Sequence of chain 2.A:
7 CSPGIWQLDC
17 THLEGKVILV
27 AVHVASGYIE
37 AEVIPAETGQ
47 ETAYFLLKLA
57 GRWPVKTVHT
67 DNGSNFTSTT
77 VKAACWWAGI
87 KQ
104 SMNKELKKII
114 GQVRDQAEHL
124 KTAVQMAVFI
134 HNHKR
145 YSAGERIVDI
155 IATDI

Binding-site contacts:
Ligand atom CAN contacts residue THR76 of chain 2.A at 3.8 Å.
Ligand atom CAF contacts residue THR125 of chain 1.A at 3.8 Å.
Ligand atom OAI contacts residue GLU121 of chain 1.A at 2.8 Å (salt-bridge).
Ligand atom CAK contacts residue MET129 of chain 1.A at 3.9 Å (hydrophobic).
Ligand atom CAB contacts residue THR76 of chain 2.A at 4.1 Å.
Ligand atom CAZ contacts residue THR76 of chain 2.A at 3.9 Å.
Ligand atom CAL contacts residue ALA79 of chain 2.A at 3.9 Å (hydrophobic).
Ligand atom CAF contacts residue GLN46 of chain 2.A at 3.8 Å.
Ligand atom CAE contacts residue GLN46 of chain 2.A at 3.8 Å.
Ligand atom CAA contacts residue HIS122 of chain 1.A at 3.2 Å.
Ligand atom CBF contacts residue THR125 of chain 1.A at 3.5 Å.
Ligand atom CLA contacts residue ALA80 of chain 2.A at 3.9 Å.
Ligand atom CAL contacts residue THR76 of chain 2.A at 4.0 Å.
Ligand atom OAI contacts residue ALA120 of chain 1.A at 3.7 Å.
Ligand atom CAU contacts residue HIS122 of chain 1.A at 3.9 Å.
Ligand atom CAG contacts residue THR125 of chain 1.A at 3.4 Å.
Ligand atom CLA contacts residue ALA79 of chain 2.A at 3.9 Å.
Ligand atom CAC contacts residue THR75 of chain 2.A at 3.7 Å.
Ligand atom CAA contacts residue GLU121 of chain 1.A at 3.9 Å.
Ligand atom CBE contacts residue THR76 of chain 2.A at 4.1 Å.
Ligand atom NBH contacts residue THR76 of chain 2.A at 3.9 Å.
Ligand atom CLA contacts residue TRP83 of chain 2.A at 3.2 Å.
Ligand atom CAE contacts residue THR76 of chain 2.A at 3.5 Å.
Ligand atom OAT contacts residue THR125 of chain 1.A at 3.2 Å (h-bond).
Ligand atom CAV contacts residue LEU53 of chain 2.A at 4.1 Å (hydrophobic).
Ligand atom OAH contacts residue GLU121 of chain 1.A at 3.4 Å (salt-bridge).
Ligand atom CAK contacts residue GLN119 of chain 1.A at 4.0 Å.
Ligand atom CLA contacts residue LEU53 of chain 2.A at 3.9 Å.
Ligand atom CBI contacts residue THR125 of chain 1.A at 3.6 Å.
Ligand atom OAT contacts residue HIS122 of chain 1.A at 3.6 Å.
Ligand atom CAB contacts residue ALA79 of chain 2.A at 3.2 Å (hydrophobic).
Ligand atom CAU contacts residue GLU121 of chain 1.A at 3.5 Å.
Ligand atom OAH contacts residue HIS122 of chain 1.A at 2.9 Å (h-bond).
Ligand atom CAU contacts residue THR125 of chain 1.A at 3.5 Å.
Ligand atom CLA contacts residue MET129 of chain 1.A at 3.6 Å.
Ligand atom CAL contacts residue ALA80 of chain 2.A at 3.6 Å (hydrophobic).
Ligand atom OAH contacts residue THR125 of chain 1.A at 2.8 Å (h-bond).
Ligand atom CAG contacts residue TYR50 of chain 2.A at 4.1 Å (hydrophobic).
Ligand atom CAF contacts residue TYR50 of chain 2.A at 3.8 Å (hydrophobic).
Ligand atom NAS contacts residue GLN46 of chain 2.A at 4.0 Å.

The protein below binds the small molecule below.
Small molecule (SMILES): Cc1nc2c(c(C)c(C)n2Cc2cnn(C)c2)c(-c2ccc(Cl)cc2)c1[C@H](OC(C)(C)C)C(=O)O

Sequence of chain 1.A:
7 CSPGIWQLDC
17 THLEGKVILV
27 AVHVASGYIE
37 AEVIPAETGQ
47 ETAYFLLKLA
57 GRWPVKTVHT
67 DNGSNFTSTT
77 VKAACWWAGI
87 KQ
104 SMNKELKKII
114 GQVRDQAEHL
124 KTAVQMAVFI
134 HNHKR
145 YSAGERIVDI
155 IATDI